Binding-site contacts:
Ligand atom C2 contacts residue GLN73 of chain 1.E at 3.5 Å.
Ligand atom C18 contacts residue ASN67 of chain 1.E at 3.6 Å.
Ligand atom C21 contacts residue THR242 of chain 1.E at 3.6 Å.
Ligand atom C2 contacts residue GLY70 of chain 1.E at 3.8 Å.
Ligand atom O4 contacts residue TYR238 of chain 1.E at 3.2 Å (h-bond).
Ligand atom O3 contacts residue MET63 of chain 1.E at 2.9 Å.
Ligand atom O5 contacts residue THR242 of chain 1.E at 2.5 Å (h-bond).
Ligand atom F1 contacts residue PHE126 of chain 1.E at 3.5 Å.
Ligand atom O1 contacts residue GLN73 of chain 1.E at 3.0 Å (h-bond).
Ligand atom O2 contacts residue ASN67 of chain 1.E at 2.9 Å (h-bond).
Ligand atom C3 contacts residue GLN73 of chain 1.E at 3.2 Å.
Ligand atom C4 contacts residue LEU111 of chain 1.E at 3.9 Å (hydrophobic).
Ligand atom C1 contacts residue GLY70 of chain 1.E at 3.4 Å.
Ligand atom O4 contacts residue THR242 of chain 1.E at 3.5 Å (h-bond).
Ligand atom C20 contacts residue MET63 of chain 1.E at 3.7 Å (hydrophobic).
Ligand atom C15 contacts residue MET104 of chain 1.E at 3.6 Å (hydrophobic).
Ligand atom C16 contacts residue LEU235 of chain 1.E at 3.7 Å (hydrophobic).
Ligand atom C7 contacts residue MET149 of chain 1.E at 3.4 Å (hydrophobic).
Ligand atom C21 contacts residue MET63 of chain 1.E at 3.4 Å (hydrophobic).
Ligand atom C12 contacts residue ASN67 of chain 1.E at 3.2 Å.
Ligand atom O4 contacts residue GLN145 of chain 1.E at 3.5 Å (h-bond).
Ligand atom O3 contacts residue GLN145 of chain 1.E at 3.0 Å (h-bond).
Ligand atom C15 contacts residue LEU235 of chain 1.E at 3.7 Å (hydrophobic).
Ligand atom C6 contacts residue MET107 of chain 1.E at 3.7 Å (hydrophobic).
Ligand atom C19 contacts residue GLY70 of chain 1.E at 3.8 Å.
Ligand atom F1 contacts residue MET149 of chain 1.E at 3.5 Å.
Ligand atom C22 contacts residue LEU235 of chain 1.E at 3.5 Å (hydrophobic).
Ligand atom C22 contacts residue GLN145 of chain 1.E at 3.2 Å.
Ligand atom O2 contacts residue LEU66 of chain 1.E at 3.8 Å.
Ligand atom C7 contacts residue MET104 of chain 1.E at 3.5 Å (hydrophobic).
Ligand atom C11 contacts residue ASN67 of chain 1.E at 3.6 Å.
Ligand atom C14 contacts residue MET149 of chain 1.E at 3.8 Å (hydrophobic).
Ligand atom C3 contacts residue ARG114 of chain 1.E at 3.8 Å.
Ligand atom O4 contacts residue CYS239 of chain 1.E at 3.2 Å.
Ligand atom C17 contacts residue GLN145 of chain 1.E at 3.8 Å.
Ligand atom C11 contacts residue LEU66 of chain 1.E at 3.8 Å (hydrophobic).
Ligand atom C8 contacts residue MET104 of chain 1.E at 3.8 Å (hydrophobic).
Ligand atom C20 contacts residue GLN145 of chain 1.E at 3.6 Å.
Ligand atom C1 contacts residue LEU66 of chain 1.E at 3.5 Å (hydrophobic).
Ligand atom O1 contacts residue ARG114 of chain 1.E at 2.5 Å (salt-bridge).

Sequence of chain 1.E:
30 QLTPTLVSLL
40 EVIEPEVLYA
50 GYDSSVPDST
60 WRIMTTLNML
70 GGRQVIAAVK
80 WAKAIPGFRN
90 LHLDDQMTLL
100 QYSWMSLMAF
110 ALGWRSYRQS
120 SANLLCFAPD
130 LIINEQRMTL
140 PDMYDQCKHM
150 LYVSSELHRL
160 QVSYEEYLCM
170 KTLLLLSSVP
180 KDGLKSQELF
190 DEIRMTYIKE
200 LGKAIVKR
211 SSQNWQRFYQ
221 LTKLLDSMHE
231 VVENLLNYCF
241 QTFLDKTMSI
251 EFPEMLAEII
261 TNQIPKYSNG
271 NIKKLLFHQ

A protein and the small-molecule ligand that binds it are described below.
Small molecule (SMILES): C[C@@H]1C[C@H]2[C@@H]3CCC4=CC(=O)C=C[C@]4(C)[C@@]3(F)[C@@H](O)C[C@]2(C)[C@@]1(O)C(=O)CO